The small molecule below binds the protein below.
Small molecule (SMILES): Nc1ccn([C@@H]2O[C@H](CO[P](=O)(O)O[P](=O)(O)OP(=O)(O)O)C[C@H]2O)c(=O)n1

Binding-site contacts:
Ligand atom O2' contacts residue ASP590 of chain 1.A at 3.1 Å (salt-bridge).
Ligand atom O1A contacts residue MN1 of chain 1.H at 2.6 Å.
Ligand atom O3B contacts residue ARG524 of chain 1.A at 3.6 Å (salt-bridge).
Ligand atom O1G contacts residue MN1 of chain 1.G at 3.1 Å.
Ligand atom C5' contacts residue ASP734 of chain 1.A at 3.1 Å.
Ligand atom O1A contacts residue MN1 of chain 1.G at 3.1 Å.
Ligand atom PB contacts residue ARG523 of chain 1.A at 3.5 Å.
Ligand atom C6 contacts residue ARG526 of chain 1.A at 3.4 Å.
Ligand atom O1G contacts residue SER587 of chain 1.A at 3.3 Å.
Ligand atom PB contacts residue MN1 of chain 1.G at 3.6 Å.
Ligand atom N4 contacts residue G3 of chain 1.C at 3.0 Å (h-bond).
Ligand atom PA contacts residue ARG526 of chain 1.A at 3.5 Å.
Ligand atom O2A contacts residue G5 of chain 1.B at 3.3 Å (h-bond).
Ligand atom O3G contacts residue MN1 of chain 1.G at 3.2 Å.
Ligand atom C2' contacts residue ASP590 of chain 1.A at 3.6 Å.
Ligand atom O2 contacts residue G5 of chain 1.B at 3.3 Å (h-bond).
Ligand atom O2 contacts residue G3 of chain 1.C at 2.7 Å (h-bond).
Ligand atom C4 contacts residue G5 of chain 1.B at 3.5 Å.
Ligand atom N3 contacts residue G5 of chain 1.B at 3.5 Å (h-bond).
Ligand atom O2B contacts residue MN1 of chain 1.G at 2.3 Å.
Ligand atom N3 contacts residue G3 of chain 1.C at 2.8 Å (h-bond).
Ligand atom O2G contacts residue ARG524 of chain 1.A at 3.0 Å (salt-bridge).
Ligand atom N1 contacts residue G5 of chain 1.B at 3.1 Å (h-bond).
Ligand atom C2 contacts residue G5 of chain 1.B at 3.1 Å.
Ligand atom O2B contacts residue ASP734 of chain 1.A at 2.9 Å (salt-bridge).
Ligand atom O2' contacts residue SER682 of chain 1.A at 3.0 Å (h-bond).
Ligand atom C5 contacts residue ARG526 of chain 1.A at 3.2 Å.
Ligand atom PG contacts residue ARG524 of chain 1.A at 3.6 Å.
Ligand atom O3A contacts residue ARG526 of chain 1.A at 3.5 Å (salt-bridge).
Ligand atom O1B contacts residue ARG523 of chain 1.A at 3.4 Å (salt-bridge).
Ligand atom C3' contacts residue ASP590 of chain 1.A at 3.6 Å.
Ligand atom O2A contacts residue ARG523 of chain 1.A at 3.6 Å (salt-bridge).
Ligand atom O3A contacts residue ARG523 of chain 1.A at 3.5 Å (salt-bridge).
Ligand atom C2 contacts residue G3 of chain 1.C at 3.3 Å.
Ligand atom C1' contacts residue G5 of chain 1.B at 3.5 Å.
Ligand atom O3B contacts residue ARG523 of chain 1.A at 2.9 Å (salt-bridge).
Ligand atom O2A contacts residue ARG526 of chain 1.A at 2.8 Å (salt-bridge).
Ligand atom C6 contacts residue G5 of chain 1.B at 3.6 Å.
Ligand atom C4 contacts residue G3 of chain 1.C at 3.5 Å.
Ligand atom O1A contacts residue ASP734 of chain 1.A at 3.6 Å.

Sequence of chain 1.A:
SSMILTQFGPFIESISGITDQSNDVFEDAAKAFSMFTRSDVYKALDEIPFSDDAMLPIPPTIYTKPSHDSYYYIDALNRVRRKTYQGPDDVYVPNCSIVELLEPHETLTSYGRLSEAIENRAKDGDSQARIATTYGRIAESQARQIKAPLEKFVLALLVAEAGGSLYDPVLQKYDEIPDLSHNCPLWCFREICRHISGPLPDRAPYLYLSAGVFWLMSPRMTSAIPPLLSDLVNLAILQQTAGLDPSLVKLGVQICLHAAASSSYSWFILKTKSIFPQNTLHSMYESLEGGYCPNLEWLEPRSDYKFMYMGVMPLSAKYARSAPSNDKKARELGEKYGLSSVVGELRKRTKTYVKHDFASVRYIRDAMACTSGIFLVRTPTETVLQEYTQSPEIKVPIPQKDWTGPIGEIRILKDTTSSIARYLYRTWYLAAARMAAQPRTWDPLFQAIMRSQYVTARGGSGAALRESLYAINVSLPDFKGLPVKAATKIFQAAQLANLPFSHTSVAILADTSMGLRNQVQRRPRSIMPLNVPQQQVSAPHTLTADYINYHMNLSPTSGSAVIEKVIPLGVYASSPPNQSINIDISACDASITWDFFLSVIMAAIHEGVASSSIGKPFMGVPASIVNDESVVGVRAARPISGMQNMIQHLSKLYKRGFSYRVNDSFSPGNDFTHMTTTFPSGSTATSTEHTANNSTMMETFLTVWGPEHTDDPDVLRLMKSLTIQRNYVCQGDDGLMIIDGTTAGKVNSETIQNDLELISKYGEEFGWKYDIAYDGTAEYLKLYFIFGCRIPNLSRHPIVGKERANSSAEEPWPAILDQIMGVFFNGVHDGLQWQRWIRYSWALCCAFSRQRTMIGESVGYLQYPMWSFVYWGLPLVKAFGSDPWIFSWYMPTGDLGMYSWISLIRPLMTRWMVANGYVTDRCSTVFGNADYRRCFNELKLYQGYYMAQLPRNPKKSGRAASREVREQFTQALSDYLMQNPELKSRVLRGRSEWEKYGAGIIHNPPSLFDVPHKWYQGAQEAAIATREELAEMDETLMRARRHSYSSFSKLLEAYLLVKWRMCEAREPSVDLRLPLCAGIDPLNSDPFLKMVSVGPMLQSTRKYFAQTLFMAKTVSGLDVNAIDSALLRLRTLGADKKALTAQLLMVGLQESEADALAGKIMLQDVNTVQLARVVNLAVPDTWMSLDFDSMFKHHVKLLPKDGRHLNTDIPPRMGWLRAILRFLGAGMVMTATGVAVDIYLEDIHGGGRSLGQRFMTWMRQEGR